Sequence of chain 1.A:
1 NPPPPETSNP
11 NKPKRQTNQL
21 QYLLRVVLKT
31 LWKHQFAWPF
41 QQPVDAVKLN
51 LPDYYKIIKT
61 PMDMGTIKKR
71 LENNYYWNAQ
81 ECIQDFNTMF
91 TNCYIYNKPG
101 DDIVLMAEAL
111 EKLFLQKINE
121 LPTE

A protein and the small-molecule ligand that binds it are described below.
Small molecule (SMILES): O=c1cc(N2CCNCC2)oc2c(-c3ccc4c(c3)OCCO4)csc12

Binding-site contacts:
Ligand atom C11 contacts residue ILE103 of chain 1.A at 3.7 Å (hydrophobic).
Ligand atom C14 contacts residue PRO39 of chain 1.A at 4.1 Å (hydrophobic).
Ligand atom C10 contacts residue VAL44 of chain 1.A at 3.6 Å (hydrophobic).
Ligand atom C10 contacts residue PRO39 of chain 1.A at 3.2 Å (hydrophobic).
Ligand atom C11 contacts residue PRO39 of chain 1.A at 3.9 Å (hydrophobic).
Ligand atom C16 contacts residue TRP38 of chain 1.A at 4.1 Å (hydrophobic).
Ligand atom O04 contacts residue GLN42 of chain 1.A at 3.4 Å (h-bond).
Ligand atom S01 contacts residue VAL44 of chain 1.A at 3.5 Å.
Ligand atom O04 contacts residue PRO39 of chain 1.A at 4.2 Å.
Ligand atom C12 contacts residue PRO39 of chain 1.A at 3.6 Å (hydrophobic).
Ligand atom O01 contacts residue TYR96 of chain 1.A at 4.1 Å.
Ligand atom C10 contacts residue ILE103 of chain 1.A at 4.1 Å (hydrophobic).
Ligand atom C18 contacts residue PRO39 of chain 1.A at 3.8 Å (hydrophobic).
Ligand atom C17 contacts residue TRP38 of chain 1.A at 4.0 Å (hydrophobic).
Ligand atom C13 contacts residue ILE103 of chain 1.A at 3.7 Å (hydrophobic).
Ligand atom C01 contacts residue ASN97 of chain 1.A at 3.7 Å.
Ligand atom C07 contacts residue ASN97 of chain 1.A at 3.5 Å.
Ligand atom C13 contacts residue PRO39 of chain 1.A at 3.7 Å (hydrophobic).
Ligand atom C07 contacts residue LEU51 of chain 1.A at 3.7 Å (hydrophobic).
Ligand atom O01 contacts residue ASN97 of chain 1.A at 3.0 Å (h-bond).
Ligand atom C12 contacts residue ILE103 of chain 1.A at 4.1 Å (hydrophobic).
Ligand atom O03 contacts residue TRP38 of chain 1.A at 3.6 Å.
Ligand atom C04 contacts residue LEU51 of chain 1.A at 4.1 Å (hydrophobic).
Ligand atom C02 contacts residue LEU51 of chain 1.A at 4.1 Å (hydrophobic).
Ligand atom C17 contacts residue GLN42 of chain 1.A at 3.6 Å.
Ligand atom C09 contacts residue ILE103 of chain 1.A at 3.9 Å (hydrophobic).
Ligand atom C11 contacts residue LEU49 of chain 1.A at 4.1 Å (hydrophobic).
Ligand atom C02 contacts residue ASN97 of chain 1.A at 3.3 Å.
Ligand atom C03 contacts residue LEU51 of chain 1.A at 4.0 Å (hydrophobic).
Ligand atom O02 contacts residue ILE103 of chain 1.A at 4.1 Å.
Ligand atom N01 contacts residue LEU51 of chain 1.A at 3.7 Å.
Ligand atom C14 contacts residue LEU49 of chain 1.A at 4.1 Å (hydrophobic).
Ligand atom C08 contacts residue ILE103 of chain 1.A at 3.7 Å (hydrophobic).
Ligand atom C12 contacts residue LEU49 of chain 1.A at 3.7 Å (hydrophobic).
Ligand atom C19 contacts residue PRO39 of chain 1.A at 3.3 Å (hydrophobic).
Ligand atom C19 contacts residue LEU49 of chain 1.A at 3.6 Å (hydrophobic).
Ligand atom C15 contacts residue LEU49 of chain 1.A at 4.0 Å (hydrophobic).
Ligand atom C18 contacts residue LEU49 of chain 1.A at 4.1 Å (hydrophobic).
Ligand atom C03 contacts residue ASN97 of chain 1.A at 4.1 Å.
Ligand atom O02 contacts residue LEU49 of chain 1.A at 4.0 Å.